Sequence of chain 1.A:
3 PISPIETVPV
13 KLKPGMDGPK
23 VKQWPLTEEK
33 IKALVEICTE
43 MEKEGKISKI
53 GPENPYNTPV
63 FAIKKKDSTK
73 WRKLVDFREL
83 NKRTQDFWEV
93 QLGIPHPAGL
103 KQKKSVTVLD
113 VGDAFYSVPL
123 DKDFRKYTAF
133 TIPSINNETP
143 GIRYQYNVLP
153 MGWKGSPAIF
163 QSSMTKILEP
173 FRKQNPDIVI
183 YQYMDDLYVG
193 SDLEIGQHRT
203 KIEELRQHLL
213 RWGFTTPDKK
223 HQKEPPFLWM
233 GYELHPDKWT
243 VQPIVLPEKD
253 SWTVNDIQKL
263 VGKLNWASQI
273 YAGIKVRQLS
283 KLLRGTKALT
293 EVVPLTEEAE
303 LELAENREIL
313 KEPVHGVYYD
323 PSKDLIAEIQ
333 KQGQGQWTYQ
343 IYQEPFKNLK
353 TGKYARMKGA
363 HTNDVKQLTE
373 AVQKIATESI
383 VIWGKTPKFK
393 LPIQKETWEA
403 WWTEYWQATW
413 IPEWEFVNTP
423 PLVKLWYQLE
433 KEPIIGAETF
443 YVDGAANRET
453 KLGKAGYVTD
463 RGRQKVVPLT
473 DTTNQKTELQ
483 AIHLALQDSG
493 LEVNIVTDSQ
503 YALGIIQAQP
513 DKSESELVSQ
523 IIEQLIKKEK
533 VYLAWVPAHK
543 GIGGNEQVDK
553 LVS

The small molecule below binds the protein below.
Small molecule (SMILES): Nc1ccn([C@@H]2CS[C@H](COP(=O)(O)OP(=O)(O)OP(=O)(O)O)O2)c(=O)n1

Binding-site contacts:
Ligand atom O4' contacts residue MET153 of chain 1.A at 3.1 Å.
Ligand atom PG contacts residue MG1 of chain 1.I at 3.2 Å.
Ligand atom N4 contacts residue ARG74 of chain 1.A at 3.7 Å.
Ligand atom O1G contacts residue MG1 of chain 1.I at 2.0 Å.
Ligand atom O2A contacts residue ASP115 of chain 1.A at 2.9 Å.
Ligand atom C6 contacts residue ARG74 of chain 1.A at 3.5 Å.
Ligand atom S3' contacts residue ASP187 of chain 1.A at 3.5 Å (salt-bridge).
Ligand atom PA contacts residue MG1 of chain 1.I at 3.4 Å.
Ligand atom O3B contacts residue LYS222 of chain 1.A at 3.6 Å.
Ligand atom O1A contacts residue ASP115 of chain 1.A at 3.4 Å (salt-bridge).
Ligand atom O1B contacts residue ARG74 of chain 1.A at 3.1 Å (salt-bridge).
Ligand atom S3' contacts residue MET186 of chain 1.A at 3.8 Å.
Ligand atom O1A contacts residue ASP187 of chain 1.A at 3.3 Å (salt-bridge).
Ligand atom O1B contacts residue LYS67 of chain 1.A at 3.5 Å (salt-bridge).
Ligand atom O3G contacts residue ASP115 of chain 1.A at 2.8 Å (salt-bridge).
Ligand atom C5 contacts residue ARG74 of chain 1.A at 3.2 Å.
Ligand atom PB contacts residue MG1 of chain 1.I at 3.4 Å.
Ligand atom O1G contacts residue LYS222 of chain 1.A at 3.9 Å.
Ligand atom O1A contacts residue ALA116 of chain 1.A at 3.3 Å (h-bond).
Ligand atom C5' contacts residue ASP187 of chain 1.A at 2.9 Å.
Ligand atom C2' contacts residue MET186 of chain 1.A at 3.6 Å (hydrophobic).
Ligand atom O3B contacts residue MG1 of chain 1.I at 3.7 Å.
Ligand atom C1' contacts residue PHE117 of chain 1.A at 3.8 Å (hydrophobic).
Ligand atom O3G contacts residue GLY114 of chain 1.A at 3.3 Å.
Ligand atom O2C contacts residue LYS222 of chain 1.A at 3.4 Å (salt-bridge).
Ligand atom O1G contacts residue GLY114 of chain 1.A at 3.5 Å.
Ligand atom O1A contacts residue MG1 of chain 1.I at 2.0 Å.
Ligand atom PG contacts residue GLY114 of chain 1.A at 3.9 Å.
Ligand atom C4' contacts residue ASP187 of chain 1.A at 3.8 Å.
Ligand atom O3G contacts residue MG1 of chain 1.I at 3.6 Å.
Ligand atom PA contacts residue ASP115 of chain 1.A at 3.9 Å.
Ligand atom PA contacts residue ALA116 of chain 1.A at 3.6 Å.
Ligand atom O2A contacts residue ALA116 of chain 1.A at 2.9 Å (h-bond).
Ligand atom O2B contacts residue MG1 of chain 1.I at 2.3 Å.
Ligand atom O5' contacts residue MET153 of chain 1.A at 3.2 Å.
Ligand atom O2B contacts residue ASP187 of chain 1.A at 3.5 Å (salt-bridge).
Ligand atom O1G contacts residue VAL113 of chain 1.A at 3.3 Å (h-bond).
Ligand atom O1A contacts residue VAL113 of chain 1.A at 3.3 Å (h-bond).
Ligand atom C4 contacts residue ARG74 of chain 1.A at 3.6 Å.
Ligand atom O3A contacts residue MG1 of chain 1.I at 3.8 Å.